This protein binds this small molecule.
Small molecule (SMILES): C[C@@H]1C[C@H]2C(=O)O[C@@H](C)[C@H](NC(=O)[C@@H](N)Cc3cc(F)cc(F)c3)C(=O)N3CCC[C@H]3C(=O)N3CCCC[C@H]3C(=O)N[C@@H](C)C(=O)N2C1

Binding-site contacts:
Ligand atom CB contacts residue LEU209 of chain 1.N at 3.7 Å (hydrophobic).
Ligand atom N contacts residue OCA1 of chain 1.RB at 2.6 Å (h-bond).
Ligand atom O contacts residue TYR80 of chain 1.N at 2.3 Å (h-bond).
Ligand atom CZ contacts residue LEU132 of chain 1.N at 3.6 Å (hydrophobic).
Ligand atom F1 contacts residue THR97 of chain 1.M at 3.1 Å.
Ligand atom F2 contacts residue LEU110 of chain 1.N at 3.7 Å.
Ligand atom C contacts residue PHE78 of chain 1.N at 3.6 Å (hydrophobic).
Ligand atom CB contacts residue PHE78 of chain 1.N at 3.7 Å (hydrophobic).
Ligand atom CB contacts residue PHE130 of chain 1.N at 3.7 Å (hydrophobic).
Ligand atom CD1 contacts residue PHE100 of chain 1.M at 3.5 Å (hydrophobic).
Ligand atom CD1 contacts residue LEU132 of chain 1.N at 3.6 Å (hydrophobic).
Ligand atom CB contacts residue OCA1 of chain 1.RB at 3.8 Å.
Ligand atom N contacts residue TYR80 of chain 1.N at 2.9 Å (h-bond).
Ligand atom CE contacts residue GLU44 of chain 1.N at 3.1 Å.
Ligand atom F2 contacts residue LEU66 of chain 1.M at 3.6 Å.
Ligand atom CG2 contacts residue OCA1 of chain 1.RB at 3.8 Å.
Ligand atom F1 contacts residue PHE100 of chain 1.M at 3.1 Å.
Ligand atom CD2 contacts residue TYR80 of chain 1.N at 3.8 Å (hydrophobic).
Ligand atom CA contacts residue OCA1 of chain 1.RB at 2.5 Å.
Ligand atom CE contacts residue LEU209 of chain 1.N at 3.7 Å (hydrophobic).
Ligand atom CA contacts residue PHE78 of chain 1.N at 3.5 Å (hydrophobic).
Ligand atom F1 contacts residue ASP96 of chain 1.M at 3.5 Å.
Ligand atom N contacts residue OCA1 of chain 1.RB at 1.5 Å.
Ligand atom CD contacts residue OCA1 of chain 1.RB at 3.8 Å.
Ligand atom O contacts residue LEU209 of chain 1.N at 3.9 Å.
Ligand atom CE1 contacts residue LEU132 of chain 1.N at 3.7 Å (hydrophobic).
Ligand atom CD contacts residue PHE130 of chain 1.N at 3.7 Å (hydrophobic).
Ligand atom CD2 contacts residue LEU108 of chain 1.N at 3.4 Å (hydrophobic).
Ligand atom CB contacts residue PHE78 of chain 1.N at 3.5 Å (hydrophobic).
Ligand atom F1 contacts residue LEU132 of chain 1.N at 3.8 Å.
Ligand atom F2 contacts residue TYR80 of chain 1.N at 3.5 Å.
Ligand atom CA contacts residue PHE100 of chain 1.M at 3.7 Å (hydrophobic).
Ligand atom O contacts residue PHE78 of chain 1.N at 3.8 Å.
Ligand atom C contacts residue PHE100 of chain 1.M at 3.8 Å (hydrophobic).
Ligand atom CZ contacts residue THR97 of chain 1.M at 3.6 Å.
Ligand atom CD contacts residue TYR80 of chain 1.N at 3.7 Å (hydrophobic).
Ligand atom CD contacts residue ILE46 of chain 1.N at 3.7 Å (hydrophobic).
Ligand atom C contacts residue OCA1 of chain 1.RB at 3.1 Å.
Ligand atom CA contacts residue PHE78 of chain 1.N at 3.7 Å (hydrophobic).
Ligand atom C contacts residue TYR80 of chain 1.N at 3.4 Å (hydrophobic).

Sequence of chain 1.M:
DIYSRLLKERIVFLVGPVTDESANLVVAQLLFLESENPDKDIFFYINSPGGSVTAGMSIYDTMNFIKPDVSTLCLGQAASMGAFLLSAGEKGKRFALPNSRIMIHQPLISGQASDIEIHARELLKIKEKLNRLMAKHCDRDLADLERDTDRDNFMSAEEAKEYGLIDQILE

Sequence of chain 1.N:
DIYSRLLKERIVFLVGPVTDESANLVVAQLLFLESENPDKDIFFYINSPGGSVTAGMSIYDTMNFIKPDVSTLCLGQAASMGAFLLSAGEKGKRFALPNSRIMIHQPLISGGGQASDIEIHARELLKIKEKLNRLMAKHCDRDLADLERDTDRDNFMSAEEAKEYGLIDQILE